Sequence of chain 1.B:
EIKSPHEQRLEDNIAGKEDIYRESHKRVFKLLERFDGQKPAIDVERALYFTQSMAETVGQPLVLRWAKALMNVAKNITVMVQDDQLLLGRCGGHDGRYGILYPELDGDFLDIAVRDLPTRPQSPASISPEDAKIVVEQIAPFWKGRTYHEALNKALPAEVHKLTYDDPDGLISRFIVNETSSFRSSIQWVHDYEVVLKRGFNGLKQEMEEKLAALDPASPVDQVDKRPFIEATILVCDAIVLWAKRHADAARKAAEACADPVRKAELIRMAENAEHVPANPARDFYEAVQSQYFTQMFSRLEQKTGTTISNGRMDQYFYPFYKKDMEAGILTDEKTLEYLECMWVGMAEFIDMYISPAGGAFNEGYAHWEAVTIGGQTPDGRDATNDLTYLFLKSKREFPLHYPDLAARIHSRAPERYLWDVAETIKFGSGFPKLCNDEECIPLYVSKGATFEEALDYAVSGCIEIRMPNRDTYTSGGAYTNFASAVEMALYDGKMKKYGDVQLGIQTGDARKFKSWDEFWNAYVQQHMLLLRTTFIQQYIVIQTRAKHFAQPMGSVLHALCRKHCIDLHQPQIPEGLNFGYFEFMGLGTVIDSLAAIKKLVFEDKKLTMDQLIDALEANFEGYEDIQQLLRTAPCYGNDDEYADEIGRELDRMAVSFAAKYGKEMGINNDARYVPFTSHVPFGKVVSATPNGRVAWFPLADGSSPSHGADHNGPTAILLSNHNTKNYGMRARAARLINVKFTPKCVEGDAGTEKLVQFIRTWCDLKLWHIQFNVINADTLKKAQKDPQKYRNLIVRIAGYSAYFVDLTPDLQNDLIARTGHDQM

Binding-site contacts:
Ligand atom S3 contacts residue ARG678 of chain 1.B at 3.5 Å (salt-bridge).
Ligand atom O6 contacts residue GLY467 of chain 1.B at 3.6 Å.
Ligand atom O4 contacts residue GLU470 of chain 1.B at 3.9 Å.
Ligand atom S3 contacts residue PHE682 of chain 1.B at 4.2 Å.
Ligand atom O4 contacts residue GLN193 of chain 1.B at 3.1 Å (h-bond).
Ligand atom O6 contacts residue THR312 of chain 1.B at 4.3 Å.
Ligand atom O4 contacts residue ILE192 of chain 1.B at 3.6 Å.
Ligand atom O5 contacts residue ILE192 of chain 1.B at 3.4 Å.
Ligand atom O5 contacts residue GLN193 of chain 1.B at 3.2 Å (h-bond).
Ligand atom C2 contacts residue CYS468 of chain 1.B at 4.5 Å (hydrophobic).
Ligand atom O6 contacts residue GLN193 of chain 1.B at 3.6 Å.
Ligand atom C1 contacts residue THR312 of chain 1.B at 3.5 Å.
Ligand atom C1 contacts residue PHE682 of chain 1.B at 3.5 Å (hydrophobic).
Ligand atom O6 contacts residue ILE469 of chain 1.B at 4.3 Å.
Ligand atom O7 contacts residue ARG678 of chain 1.B at 3.1 Å (salt-bridge).
Ligand atom O5 contacts residue THR312 of chain 1.B at 4.3 Å.
Ligand atom O7 contacts residue ARG189 of chain 1.B at 2.9 Å (salt-bridge).
Ligand atom C2 contacts residue TYR485 of chain 1.B at 4.3 Å (hydrophobic).
Ligand atom O4 contacts residue TYR587 of chain 1.B at 3.7 Å.
Ligand atom C1 contacts residue GLY467 of chain 1.B at 4.3 Å.
Ligand atom C2 contacts residue GLU470 of chain 1.B at 3.6 Å.
Ligand atom O6 contacts residue ARG678 of chain 1.B at 4.5 Å.
Ligand atom O4 contacts residue ARG678 of chain 1.B at 3.0 Å (salt-bridge).
Ligand atom O5 contacts residue ARG189 of chain 1.B at 3.0 Å (salt-bridge).
Ligand atom C1 contacts residue CYS468 of chain 1.B at 3.6 Å (hydrophobic).
Ligand atom O5 contacts residue PHE682 of chain 1.B at 4.1 Å.
Ligand atom C1 contacts residue GLU470 of chain 1.B at 3.5 Å.
Ligand atom C2 contacts residue PHE682 of chain 1.B at 3.4 Å (hydrophobic).
Ligand atom S3 contacts residue ARG189 of chain 1.B at 4.0 Å.
Ligand atom O6 contacts residue GLU470 of chain 1.B at 2.5 Å (salt-bridge).
Ligand atom C1 contacts residue GLN193 of chain 1.B at 4.0 Å.
Ligand atom O6 contacts residue SER466 of chain 1.B at 3.8 Å.
Ligand atom O7 contacts residue ILE192 of chain 1.B at 3.4 Å.
Ligand atom S3 contacts residue GLN193 of chain 1.B at 4.0 Å.
Ligand atom S3 contacts residue ILE192 of chain 1.B at 3.9 Å.
Ligand atom O6 contacts residue CYS468 of chain 1.B at 2.8 Å (h-bond).
Ligand atom C2 contacts residue ARG678 of chain 1.B at 3.3 Å.
Ligand atom O7 contacts residue PHE682 of chain 1.B at 4.2 Å.

A protein and the small-molecule ligand that binds it are described below.
Small molecule (SMILES): O=S(=O)(O)CCO